Sequence of chain 1.B:
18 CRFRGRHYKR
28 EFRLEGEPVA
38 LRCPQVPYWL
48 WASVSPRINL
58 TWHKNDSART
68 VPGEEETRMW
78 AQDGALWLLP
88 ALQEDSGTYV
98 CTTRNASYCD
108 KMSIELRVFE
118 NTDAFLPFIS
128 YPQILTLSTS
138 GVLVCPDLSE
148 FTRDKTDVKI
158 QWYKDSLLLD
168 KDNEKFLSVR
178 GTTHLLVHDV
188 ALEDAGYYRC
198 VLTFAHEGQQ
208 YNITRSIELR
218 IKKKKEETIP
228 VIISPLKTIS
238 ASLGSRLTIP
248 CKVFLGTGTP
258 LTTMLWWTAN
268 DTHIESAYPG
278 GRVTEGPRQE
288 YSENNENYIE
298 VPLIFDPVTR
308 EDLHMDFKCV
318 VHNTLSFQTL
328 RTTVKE

The small molecule below binds the protein below.
Small molecule (SMILES): CC(=O)N[C@@H]1[C@@H](O)[C@H](O)[C@@H](CO)O[C@H]1O

Binding-site contacts:
Ligand atom C7 contacts residue ASN209 of chain 1.B at 3.3 Å.
Ligand atom C8 contacts residue ASN209 of chain 1.B at 4.3 Å.
Ligand atom N2 contacts residue ASN209 of chain 1.B at 2.6 Å (h-bond).
Ligand atom C5 contacts residue TYR160 of chain 1.B at 4.2 Å (hydrophobic).
Ligand atom O6 contacts residue TYR160 of chain 1.B at 4.2 Å.
Ligand atom C8 contacts residue GLN207 of chain 1.B at 3.9 Å.
Ligand atom C2 contacts residue ASN209 of chain 1.B at 2.1 Å.
Ligand atom O7 contacts residue ASN209 of chain 1.B at 3.8 Å.
Ligand atom C1 contacts residue ASN209 of chain 1.B at 1.4 Å.
Ligand atom C3 contacts residue ASN209 of chain 1.B at 3.5 Å.
Ligand atom C4 contacts residue ASN209 of chain 1.B at 4.0 Å.
Ligand atom O3 contacts residue ASN209 of chain 1.B at 4.4 Å.
Ligand atom C5 contacts residue ASN209 of chain 1.B at 3.7 Å.
Ligand atom O5 contacts residue ASN209 of chain 1.B at 2.4 Å (h-bond).
Ligand atom C6 contacts residue TYR160 of chain 1.B at 3.4 Å (hydrophobic).